The protein below binds the small molecule below.
Small molecule (SMILES): CC(=O)N[C@@H]1[C@@H](O)[C@H](O)[C@@H](CO)O[C@H]1O

Binding-site contacts:
Ligand atom C5 contacts residue SER1335 of chain 1.A at 3.2 Å.
Ligand atom C7 contacts residue LEU1361 of chain 1.A at 4.3 Å (hydrophobic).
Ligand atom C5 contacts residue THR1323 of chain 1.A at 4.1 Å.
Ligand atom O6 contacts residue ASN1321 of chain 1.A at 3.7 Å.
Ligand atom C6 contacts residue ASN1321 of chain 1.A at 3.7 Å.
Ligand atom N2 contacts residue LYS1319 of chain 1.A at 2.4 Å (salt-bridge).
Ligand atom C7 contacts residue ASN1321 of chain 1.A at 4.2 Å.
Ligand atom C1 contacts residue SER1335 of chain 1.A at 3.4 Å.
Ligand atom O3 contacts residue TRP916 of chain 1.A at 4.0 Å.
Ligand atom C8 contacts residue LEU914 of chain 1.A at 4.2 Å (hydrophobic).
Ligand atom C8 contacts residue LYS1319 of chain 1.A at 1.4 Å.
Ligand atom C3 contacts residue LEU914 of chain 1.A at 4.2 Å (hydrophobic).
Ligand atom C7 contacts residue THR1337 of chain 1.A at 3.3 Å.
Ligand atom C4 contacts residue TRP916 of chain 1.A at 4.3 Å (hydrophobic).
Ligand atom C1 contacts residue THR1337 of chain 1.A at 3.5 Å.
Ligand atom O5 contacts residue SER1335 of chain 1.A at 2.4 Å (h-bond).
Ligand atom O7 contacts residue SER1359 of chain 1.A at 3.4 Å (h-bond).
Ligand atom O7 contacts residue LEU1361 of chain 1.A at 3.8 Å.
Ligand atom C1 contacts residue ASN1321 of chain 1.A at 2.2 Å.
Ligand atom C2 contacts residue LYS1319 of chain 1.A at 3.8 Å.
Ligand atom C8 contacts residue SER913 of chain 1.A at 3.1 Å.
Ligand atom C6 contacts residue THR1323 of chain 1.A at 2.8 Å.
Ligand atom O5 contacts residue ASN1321 of chain 1.A at 2.9 Å (h-bond).
Ligand atom O7 contacts residue THR1337 of chain 1.A at 2.6 Å (h-bond).
Ligand atom N2 contacts residue ASN1321 of chain 1.A at 3.4 Å (h-bond).
Ligand atom O4 contacts residue TRP916 of chain 1.A at 3.2 Å.
Ligand atom C3 contacts residue TRP916 of chain 1.A at 4.2 Å (hydrophobic).
Ligand atom O3 contacts residue LEU914 of chain 1.A at 3.5 Å.
Ligand atom C8 contacts residue LEU1361 of chain 1.A at 3.8 Å (hydrophobic).
Ligand atom C6 contacts residue SER1335 of chain 1.A at 3.8 Å.
Ligand atom O7 contacts residue LYS1319 of chain 1.A at 3.2 Å (salt-bridge).
Ligand atom C2 contacts residue ASN1321 of chain 1.A at 3.0 Å.
Ligand atom C8 contacts residue THR1337 of chain 1.A at 3.8 Å.
Ligand atom N2 contacts residue THR1337 of chain 1.A at 4.0 Å.
Ligand atom O6 contacts residue THR1323 of chain 1.A at 3.5 Å (h-bond).
Ligand atom C5 contacts residue ASN1321 of chain 1.A at 3.9 Å.
Ligand atom O5 contacts residue SER1359 of chain 1.A at 4.1 Å.
Ligand atom C7 contacts residue LYS1319 of chain 1.A at 2.1 Å.
Ligand atom C7 contacts residue LEU914 of chain 1.A at 4.2 Å (hydrophobic).
Ligand atom O5 contacts residue THR1337 of chain 1.A at 3.9 Å.

Sequence of chain 1.A:
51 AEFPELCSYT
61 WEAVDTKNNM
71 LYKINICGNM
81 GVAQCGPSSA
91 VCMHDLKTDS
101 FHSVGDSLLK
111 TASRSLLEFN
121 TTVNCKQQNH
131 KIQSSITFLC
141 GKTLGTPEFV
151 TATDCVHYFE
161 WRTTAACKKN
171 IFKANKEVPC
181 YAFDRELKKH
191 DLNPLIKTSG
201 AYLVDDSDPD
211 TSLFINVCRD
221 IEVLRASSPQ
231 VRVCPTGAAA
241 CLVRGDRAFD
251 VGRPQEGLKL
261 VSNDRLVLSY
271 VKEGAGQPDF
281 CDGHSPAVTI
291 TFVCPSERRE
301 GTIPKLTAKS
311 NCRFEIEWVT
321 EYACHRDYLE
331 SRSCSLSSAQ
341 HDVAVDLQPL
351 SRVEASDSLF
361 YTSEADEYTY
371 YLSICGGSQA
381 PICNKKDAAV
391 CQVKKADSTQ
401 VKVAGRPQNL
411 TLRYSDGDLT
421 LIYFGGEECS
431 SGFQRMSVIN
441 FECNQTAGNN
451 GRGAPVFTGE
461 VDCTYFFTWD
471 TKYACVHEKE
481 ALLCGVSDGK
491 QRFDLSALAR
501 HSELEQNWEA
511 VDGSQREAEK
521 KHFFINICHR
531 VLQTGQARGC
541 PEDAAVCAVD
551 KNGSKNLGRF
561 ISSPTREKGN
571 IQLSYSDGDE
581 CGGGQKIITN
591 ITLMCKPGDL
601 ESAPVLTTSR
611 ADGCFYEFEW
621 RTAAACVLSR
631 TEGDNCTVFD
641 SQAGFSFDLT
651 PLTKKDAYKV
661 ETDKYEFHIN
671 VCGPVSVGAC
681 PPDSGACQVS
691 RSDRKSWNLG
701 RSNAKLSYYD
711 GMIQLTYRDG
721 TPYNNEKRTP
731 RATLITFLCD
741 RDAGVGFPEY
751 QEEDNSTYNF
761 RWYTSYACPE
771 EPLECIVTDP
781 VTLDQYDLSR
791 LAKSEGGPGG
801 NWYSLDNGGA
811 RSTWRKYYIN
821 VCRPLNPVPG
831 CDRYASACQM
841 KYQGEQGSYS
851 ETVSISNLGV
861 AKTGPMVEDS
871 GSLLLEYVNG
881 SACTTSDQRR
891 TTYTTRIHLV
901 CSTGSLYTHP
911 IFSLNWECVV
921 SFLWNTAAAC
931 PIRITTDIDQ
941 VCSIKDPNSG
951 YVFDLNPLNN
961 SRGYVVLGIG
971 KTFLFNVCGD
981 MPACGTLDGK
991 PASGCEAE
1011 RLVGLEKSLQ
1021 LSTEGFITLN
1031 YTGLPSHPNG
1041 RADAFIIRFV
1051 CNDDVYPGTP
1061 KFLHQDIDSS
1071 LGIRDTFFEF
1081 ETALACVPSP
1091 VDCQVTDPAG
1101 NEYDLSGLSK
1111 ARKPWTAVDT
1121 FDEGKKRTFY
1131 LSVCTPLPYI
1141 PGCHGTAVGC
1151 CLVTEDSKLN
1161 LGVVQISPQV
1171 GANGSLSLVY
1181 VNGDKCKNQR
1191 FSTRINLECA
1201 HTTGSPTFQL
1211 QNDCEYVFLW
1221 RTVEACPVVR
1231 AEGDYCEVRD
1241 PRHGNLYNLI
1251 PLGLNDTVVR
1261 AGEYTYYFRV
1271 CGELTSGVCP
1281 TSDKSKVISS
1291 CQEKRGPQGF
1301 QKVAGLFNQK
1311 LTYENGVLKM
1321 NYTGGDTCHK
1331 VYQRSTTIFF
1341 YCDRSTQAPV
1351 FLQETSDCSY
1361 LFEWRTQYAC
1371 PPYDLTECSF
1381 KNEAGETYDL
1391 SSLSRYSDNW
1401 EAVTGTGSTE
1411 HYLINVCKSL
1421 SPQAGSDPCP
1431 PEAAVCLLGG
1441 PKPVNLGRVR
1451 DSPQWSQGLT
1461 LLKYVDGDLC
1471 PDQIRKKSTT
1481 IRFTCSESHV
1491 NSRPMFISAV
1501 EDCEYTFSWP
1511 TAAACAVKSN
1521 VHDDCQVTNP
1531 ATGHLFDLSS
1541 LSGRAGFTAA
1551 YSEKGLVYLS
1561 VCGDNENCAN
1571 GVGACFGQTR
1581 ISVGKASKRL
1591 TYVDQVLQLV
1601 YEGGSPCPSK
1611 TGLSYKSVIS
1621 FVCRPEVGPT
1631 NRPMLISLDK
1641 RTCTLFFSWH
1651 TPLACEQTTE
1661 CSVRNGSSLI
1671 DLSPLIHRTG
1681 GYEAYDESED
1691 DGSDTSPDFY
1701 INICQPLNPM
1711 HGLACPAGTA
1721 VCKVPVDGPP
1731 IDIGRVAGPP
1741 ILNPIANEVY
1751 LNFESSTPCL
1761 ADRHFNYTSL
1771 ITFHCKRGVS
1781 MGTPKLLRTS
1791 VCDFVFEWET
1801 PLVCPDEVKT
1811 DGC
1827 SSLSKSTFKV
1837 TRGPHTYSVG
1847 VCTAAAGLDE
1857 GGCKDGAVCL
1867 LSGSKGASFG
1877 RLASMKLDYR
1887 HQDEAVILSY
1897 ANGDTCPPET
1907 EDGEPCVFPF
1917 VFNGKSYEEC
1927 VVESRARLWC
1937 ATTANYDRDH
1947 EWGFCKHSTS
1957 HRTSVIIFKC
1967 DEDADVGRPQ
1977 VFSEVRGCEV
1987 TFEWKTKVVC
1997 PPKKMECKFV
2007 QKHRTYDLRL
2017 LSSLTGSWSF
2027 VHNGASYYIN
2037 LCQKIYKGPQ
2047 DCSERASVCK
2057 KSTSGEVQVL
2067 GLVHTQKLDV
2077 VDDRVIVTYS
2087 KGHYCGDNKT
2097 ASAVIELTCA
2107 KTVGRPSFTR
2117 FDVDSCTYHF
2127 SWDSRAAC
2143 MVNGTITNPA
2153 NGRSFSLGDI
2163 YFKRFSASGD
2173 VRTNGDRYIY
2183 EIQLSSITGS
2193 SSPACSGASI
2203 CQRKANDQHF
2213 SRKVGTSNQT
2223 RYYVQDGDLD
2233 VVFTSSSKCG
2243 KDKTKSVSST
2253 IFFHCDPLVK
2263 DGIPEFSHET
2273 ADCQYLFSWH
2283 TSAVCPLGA